Sequence of chain 1.C:
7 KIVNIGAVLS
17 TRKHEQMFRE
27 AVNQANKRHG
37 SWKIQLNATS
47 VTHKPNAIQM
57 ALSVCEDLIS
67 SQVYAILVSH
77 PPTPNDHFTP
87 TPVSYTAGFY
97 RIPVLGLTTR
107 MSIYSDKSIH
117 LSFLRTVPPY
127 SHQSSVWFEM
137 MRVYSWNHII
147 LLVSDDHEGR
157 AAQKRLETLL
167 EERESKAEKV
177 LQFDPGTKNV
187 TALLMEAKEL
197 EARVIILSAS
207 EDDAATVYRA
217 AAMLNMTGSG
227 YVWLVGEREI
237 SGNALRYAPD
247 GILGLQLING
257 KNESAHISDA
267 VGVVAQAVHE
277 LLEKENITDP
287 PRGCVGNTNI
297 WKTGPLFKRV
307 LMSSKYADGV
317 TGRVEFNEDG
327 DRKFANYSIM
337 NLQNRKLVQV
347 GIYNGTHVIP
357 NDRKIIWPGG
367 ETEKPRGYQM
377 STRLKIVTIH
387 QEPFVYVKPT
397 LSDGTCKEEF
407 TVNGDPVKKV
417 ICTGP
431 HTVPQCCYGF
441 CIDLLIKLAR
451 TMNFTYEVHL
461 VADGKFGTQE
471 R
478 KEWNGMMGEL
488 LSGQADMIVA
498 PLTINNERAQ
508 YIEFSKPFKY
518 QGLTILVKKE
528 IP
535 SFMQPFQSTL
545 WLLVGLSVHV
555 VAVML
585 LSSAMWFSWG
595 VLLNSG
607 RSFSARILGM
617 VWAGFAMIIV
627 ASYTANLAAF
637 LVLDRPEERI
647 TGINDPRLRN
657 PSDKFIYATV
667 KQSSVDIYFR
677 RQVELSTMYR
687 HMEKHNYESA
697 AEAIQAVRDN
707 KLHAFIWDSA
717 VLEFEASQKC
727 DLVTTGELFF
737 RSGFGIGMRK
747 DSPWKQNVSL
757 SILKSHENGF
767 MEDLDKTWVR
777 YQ

The protein below binds the small molecule below.
Small molecule (SMILES): CC(=O)N[C@@H]1[C@@H](O)[C@H](O)[C@@H](CO)O[C@H]1O

Binding-site contacts:
Ligand atom C3 contacts residue ASN753 of chain 1.C at 3.8 Å.
Ligand atom C2 contacts residue ASN753 of chain 1.C at 2.5 Å.
Ligand atom O5 contacts residue ASN753 of chain 1.C at 2.4 Å (h-bond).
Ligand atom C6 contacts residue ASN753 of chain 1.C at 4.4 Å.
Ligand atom N2 contacts residue ASN753 of chain 1.C at 2.9 Å (h-bond).
Ligand atom C4 contacts residue ASN753 of chain 1.C at 4.3 Å.
Ligand atom C1 contacts residue ASN753 of chain 1.C at 1.4 Å.
Ligand atom C7 contacts residue ASN753 of chain 1.C at 3.9 Å.
Ligand atom C8 contacts residue THR451 of chain 1.C at 4.4 Å.
Ligand atom C5 contacts residue ASN753 of chain 1.C at 3.6 Å.
Ligand atom O7 contacts residue ASN753 of chain 1.C at 4.4 Å.